Sequence of chain 1.F:
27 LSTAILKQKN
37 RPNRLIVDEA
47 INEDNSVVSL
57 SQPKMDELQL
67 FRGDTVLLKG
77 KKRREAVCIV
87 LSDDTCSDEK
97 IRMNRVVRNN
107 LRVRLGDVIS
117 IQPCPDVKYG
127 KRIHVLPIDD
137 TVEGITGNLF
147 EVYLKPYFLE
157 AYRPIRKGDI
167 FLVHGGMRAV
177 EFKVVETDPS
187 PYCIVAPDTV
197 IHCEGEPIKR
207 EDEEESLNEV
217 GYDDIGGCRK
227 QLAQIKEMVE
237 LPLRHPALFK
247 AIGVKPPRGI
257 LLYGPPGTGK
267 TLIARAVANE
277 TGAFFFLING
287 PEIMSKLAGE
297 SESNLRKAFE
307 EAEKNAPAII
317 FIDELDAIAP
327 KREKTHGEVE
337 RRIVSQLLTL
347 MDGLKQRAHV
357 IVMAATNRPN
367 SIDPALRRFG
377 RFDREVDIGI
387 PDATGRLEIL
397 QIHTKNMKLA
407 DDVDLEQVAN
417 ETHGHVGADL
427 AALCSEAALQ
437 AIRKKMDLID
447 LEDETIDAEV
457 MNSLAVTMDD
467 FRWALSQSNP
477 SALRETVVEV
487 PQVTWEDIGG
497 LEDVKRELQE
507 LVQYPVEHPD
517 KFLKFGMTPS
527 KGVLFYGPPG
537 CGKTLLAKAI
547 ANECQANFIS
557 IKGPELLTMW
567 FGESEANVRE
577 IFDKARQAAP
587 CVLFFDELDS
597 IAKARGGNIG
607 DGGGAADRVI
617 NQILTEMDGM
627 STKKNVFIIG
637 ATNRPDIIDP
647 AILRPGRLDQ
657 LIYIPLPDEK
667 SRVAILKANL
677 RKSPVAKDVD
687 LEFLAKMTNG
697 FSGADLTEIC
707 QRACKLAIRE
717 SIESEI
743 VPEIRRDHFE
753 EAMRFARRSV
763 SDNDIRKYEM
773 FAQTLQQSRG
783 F

Sequence of chain 1.A:
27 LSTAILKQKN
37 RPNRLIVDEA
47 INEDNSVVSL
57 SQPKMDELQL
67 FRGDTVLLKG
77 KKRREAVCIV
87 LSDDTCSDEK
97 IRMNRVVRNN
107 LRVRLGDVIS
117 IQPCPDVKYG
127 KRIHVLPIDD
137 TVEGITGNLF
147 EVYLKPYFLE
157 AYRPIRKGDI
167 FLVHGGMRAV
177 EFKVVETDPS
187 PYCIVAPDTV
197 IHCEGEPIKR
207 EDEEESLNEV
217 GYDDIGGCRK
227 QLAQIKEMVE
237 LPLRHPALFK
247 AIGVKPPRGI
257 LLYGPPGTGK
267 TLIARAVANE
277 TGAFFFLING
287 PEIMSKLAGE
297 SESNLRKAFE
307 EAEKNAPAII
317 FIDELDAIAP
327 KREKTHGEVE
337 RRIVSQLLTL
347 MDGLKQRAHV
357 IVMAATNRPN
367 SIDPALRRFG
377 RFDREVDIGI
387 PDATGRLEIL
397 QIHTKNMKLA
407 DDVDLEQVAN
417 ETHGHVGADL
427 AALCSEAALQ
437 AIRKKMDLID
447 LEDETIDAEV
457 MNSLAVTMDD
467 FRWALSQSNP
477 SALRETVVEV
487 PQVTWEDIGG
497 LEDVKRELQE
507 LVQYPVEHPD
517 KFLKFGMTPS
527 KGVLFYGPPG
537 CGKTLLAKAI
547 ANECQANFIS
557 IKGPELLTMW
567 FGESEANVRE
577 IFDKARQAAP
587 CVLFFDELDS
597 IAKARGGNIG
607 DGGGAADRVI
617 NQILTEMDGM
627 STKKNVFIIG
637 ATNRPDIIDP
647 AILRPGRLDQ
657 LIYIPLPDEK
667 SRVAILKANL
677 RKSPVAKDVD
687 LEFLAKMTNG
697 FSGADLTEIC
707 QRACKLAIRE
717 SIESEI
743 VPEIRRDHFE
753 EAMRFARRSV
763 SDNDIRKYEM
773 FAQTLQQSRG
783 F

Binding-site contacts:
Ligand atom O2B contacts residue GLY536 of chain 1.A at 3.6 Å (h-bond).
Ligand atom PG contacts residue ARG781 of chain 1.F at 3.7 Å.
Ligand atom S1G contacts residue GLY536 of chain 1.A at 3.6 Å.
Ligand atom O3G contacts residue ASN639 of chain 1.A at 3.3 Å (h-bond).
Ligand atom O2A contacts residue THR540 of chain 1.A at 2.8 Å (h-bond).
Ligand atom N3 contacts residue ASN675 of chain 1.A at 3.5 Å (h-bond).
Ligand atom O2B contacts residue LYS539 of chain 1.A at 3.0 Å (salt-bridge).
Ligand atom O2A contacts residue LEU541 of chain 1.A at 3.1 Å (h-bond).
Ligand atom O2G contacts residue MG1 of chain 1.J at 2.6 Å.
Ligand atom S1G contacts residue PRO651 of chain 1.F at 3.5 Å.
Ligand atom N6 contacts residue ILE671 of chain 1.A at 3.6 Å.
Ligand atom S1G contacts residue ARG781 of chain 1.F at 3.3 Å (salt-bridge).
Ligand atom PB contacts residue GLY536 of chain 1.A at 3.6 Å.
Ligand atom N1 contacts residue ILE671 of chain 1.A at 3.6 Å.
Ligand atom O3B contacts residue GLY536 of chain 1.A at 2.8 Å (h-bond).
Ligand atom O1B contacts residue MG1 of chain 1.J at 3.0 Å.
Ligand atom C4 contacts residue LEU541 of chain 1.A at 3.5 Å (hydrophobic).
Ligand atom O2B contacts residue GLY538 of chain 1.A at 3.2 Å (h-bond).
Ligand atom C2 contacts residue ASN675 of chain 1.A at 3.6 Å.
Ligand atom O3G contacts residue ARG781 of chain 1.F at 2.8 Å (salt-bridge).
Ligand atom O1A contacts residue MG1 of chain 1.J at 3.3 Å.
Ligand atom N1 contacts residue ILE494 of chain 1.A at 3.6 Å.
Ligand atom O3A contacts residue GLY536 of chain 1.A at 3.5 Å.
Ligand atom C2 contacts residue ASP493 of chain 1.A at 3.2 Å.
Ligand atom O2A contacts residue GLY538 of chain 1.A at 3.2 Å.
Ligand atom O3A contacts residue GLY538 of chain 1.A at 3.4 Å (h-bond).
Ligand atom N6 contacts residue GLY495 of chain 1.A at 3.4 Å (h-bond).
Ligand atom N1 contacts residue ASP493 of chain 1.A at 3.5 Å (salt-bridge).
Ligand atom O2A contacts residue LYS539 of chain 1.A at 3.2 Å (salt-bridge).
Ligand atom O1A contacts residue THR540 of chain 1.A at 3.0 Å (h-bond).
Ligand atom O1B contacts residue LYS539 of chain 1.A at 3.6 Å.
Ligand atom O2B contacts residue CYS537 of chain 1.A at 3.1 Å (h-bond).
Ligand atom O1B contacts residue THR540 of chain 1.A at 2.9 Å (h-bond).
Ligand atom C1' contacts residue THR703 of chain 1.A at 3.3 Å.
Ligand atom N1 contacts residue GLY495 of chain 1.A at 3.0 Å (h-bond).
Ligand atom O3A contacts residue CYS537 of chain 1.A at 3.6 Å.
Ligand atom N7 contacts residue GLY538 of chain 1.A at 3.3 Å (h-bond).
Ligand atom N7 contacts residue CYS537 of chain 1.A at 3.2 Å.
Ligand atom O2' contacts residue THR703 of chain 1.A at 3.2 Å (h-bond).
Ligand atom O2' contacts residue ASN675 of chain 1.A at 3.6 Å (h-bond).

The small molecule below binds the protein below.
Small molecule (SMILES): Nc1ncnc2c1ncn2[C@@H]1O[C@H](COP(=O)(O)OP(=O)(O)OP(O)(O)=S)[C@@H](O)[C@H]1O